This protein binds this small molecule.
Small molecule (SMILES): CC(=O)N[C@@H]1[C@@H](O)[C@H](O)[C@@H](CO)O[C@H]1O

Sequence of chain 1.D:
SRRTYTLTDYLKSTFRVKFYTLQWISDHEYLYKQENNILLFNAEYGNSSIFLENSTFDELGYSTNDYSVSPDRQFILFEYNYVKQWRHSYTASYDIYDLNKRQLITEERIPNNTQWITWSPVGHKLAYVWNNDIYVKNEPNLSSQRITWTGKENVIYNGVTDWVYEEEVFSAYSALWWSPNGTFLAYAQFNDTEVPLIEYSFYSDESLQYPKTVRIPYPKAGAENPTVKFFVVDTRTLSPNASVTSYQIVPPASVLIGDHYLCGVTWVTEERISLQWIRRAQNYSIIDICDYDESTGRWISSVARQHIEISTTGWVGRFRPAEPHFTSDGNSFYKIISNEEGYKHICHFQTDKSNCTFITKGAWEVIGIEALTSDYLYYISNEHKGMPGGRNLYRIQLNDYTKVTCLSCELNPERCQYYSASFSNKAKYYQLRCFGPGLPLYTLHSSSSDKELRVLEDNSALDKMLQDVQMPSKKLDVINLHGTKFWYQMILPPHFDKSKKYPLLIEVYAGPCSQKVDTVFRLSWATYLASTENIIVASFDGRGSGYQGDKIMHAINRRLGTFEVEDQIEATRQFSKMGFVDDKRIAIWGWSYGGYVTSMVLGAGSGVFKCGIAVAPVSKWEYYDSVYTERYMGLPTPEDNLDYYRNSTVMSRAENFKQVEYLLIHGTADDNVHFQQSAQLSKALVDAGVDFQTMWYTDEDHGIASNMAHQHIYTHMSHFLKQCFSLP

Binding-site contacts:
Ligand atom C8 contacts residue ASN241 of chain 1.D at 4.5 Å.
Ligand atom C1 contacts residue ASN241 of chain 1.D at 1.4 Å.
Ligand atom O7 contacts residue ASN241 of chain 1.D at 2.7 Å (h-bond).
Ligand atom N2 contacts residue ASN241 of chain 1.D at 2.5 Å (h-bond).
Ligand atom C2 contacts residue ASN241 of chain 1.D at 2.5 Å.
Ligand atom C5 contacts residue ASN241 of chain 1.D at 3.7 Å.
Ligand atom C7 contacts residue ASN241 of chain 1.D at 2.9 Å.
Ligand atom O7 contacts residue PRO240 of chain 1.D at 4.0 Å.
Ligand atom O5 contacts residue ASN241 of chain 1.D at 2.4 Å (h-bond).
Ligand atom C4 contacts residue ASN241 of chain 1.D at 4.2 Å.
Ligand atom C3 contacts residue ASN241 of chain 1.D at 3.8 Å.